This small molecule binds to this protein.
Small molecule (SMILES): CC(=O)N[C@H]1[C@H](O[C@H]2[C@H](O)[C@@H](NC(C)=O)CO[C@@H]2CO)O[C@H](CO)[C@@H](O)[C@@H]1O

Binding-site contacts:
Ligand atom C8 contacts residue TYR17 of chain 59.Y at 4.0 Å (hydrophobic).
Ligand atom C2 contacts residue ASN19 of chain 59.Y at 3.4 Å.
Ligand atom O5 contacts residue ASN19 of chain 59.Y at 2.2 Å (h-bond).
Ligand atom O7 contacts residue ASN19 of chain 59.Y at 4.4 Å.
Ligand atom C6 contacts residue ASN19 of chain 59.Y at 4.1 Å.
Ligand atom O6 contacts residue ASN19 of chain 59.Y at 4.4 Å.
Ligand atom C3 contacts residue ASN19 of chain 59.Y at 4.4 Å.
Ligand atom C4 contacts residue ASN19 of chain 59.Y at 4.5 Å.
Ligand atom N2 contacts residue ASN19 of chain 59.Y at 4.0 Å.
Ligand atom C5 contacts residue ASN19 of chain 59.Y at 3.3 Å.
Ligand atom C1 contacts residue ASN19 of chain 59.Y at 1.9 Å.

Sequence of chain 59.Y:
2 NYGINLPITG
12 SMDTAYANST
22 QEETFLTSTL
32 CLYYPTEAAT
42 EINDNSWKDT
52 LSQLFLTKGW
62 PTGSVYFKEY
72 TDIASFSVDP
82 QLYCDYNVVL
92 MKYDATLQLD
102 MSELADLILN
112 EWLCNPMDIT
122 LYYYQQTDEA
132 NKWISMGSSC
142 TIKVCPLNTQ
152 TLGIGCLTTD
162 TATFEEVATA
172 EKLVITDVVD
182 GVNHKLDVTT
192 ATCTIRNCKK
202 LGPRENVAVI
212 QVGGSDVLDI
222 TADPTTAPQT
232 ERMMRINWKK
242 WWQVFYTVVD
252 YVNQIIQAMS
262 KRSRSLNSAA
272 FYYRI